A protein and the small-molecule ligand that binds it are described below.
Small molecule (SMILES): CC(=O)N[C@@H]1[C@@H](O)[C@H](O)[C@@H](CO)O[C@H]1O

Sequence of chain 1.A:
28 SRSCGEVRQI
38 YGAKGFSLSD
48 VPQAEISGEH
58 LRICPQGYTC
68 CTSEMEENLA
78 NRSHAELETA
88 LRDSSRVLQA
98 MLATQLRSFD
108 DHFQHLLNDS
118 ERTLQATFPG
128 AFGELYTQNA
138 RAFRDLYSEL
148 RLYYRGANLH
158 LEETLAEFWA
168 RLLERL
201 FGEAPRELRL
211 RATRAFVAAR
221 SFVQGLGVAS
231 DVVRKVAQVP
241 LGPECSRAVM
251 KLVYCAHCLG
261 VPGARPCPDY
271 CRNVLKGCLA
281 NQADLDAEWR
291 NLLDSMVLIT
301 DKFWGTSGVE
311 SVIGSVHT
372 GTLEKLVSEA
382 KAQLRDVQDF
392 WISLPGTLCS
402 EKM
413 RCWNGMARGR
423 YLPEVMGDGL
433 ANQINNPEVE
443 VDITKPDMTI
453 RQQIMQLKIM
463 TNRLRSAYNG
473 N

Binding-site contacts:
Ligand atom C7 contacts residue GLN111 of chain 1.A at 4.1 Å.
Ligand atom C1 contacts residue ARG148 of chain 1.A at 4.0 Å.
Ligand atom C5 contacts residue ASN115 of chain 1.A at 3.6 Å.
Ligand atom C2 contacts residue ASN115 of chain 1.A at 2.0 Å.
Ligand atom O5 contacts residue ASN115 of chain 1.A at 2.4 Å (h-bond).
Ligand atom O7 contacts residue ASN115 of chain 1.A at 4.3 Å.
Ligand atom O5 contacts residue ARG148 of chain 1.A at 4.0 Å.
Ligand atom C8 contacts residue GLN111 of chain 1.A at 3.4 Å.
Ligand atom C7 contacts residue ASN115 of chain 1.A at 3.8 Å.
Ligand atom C3 contacts residue ASN115 of chain 1.A at 3.4 Å.
Ligand atom N2 contacts residue GLN111 of chain 1.A at 3.8 Å.
Ligand atom C4 contacts residue ASN115 of chain 1.A at 3.9 Å.
Ligand atom O3 contacts residue ASN115 of chain 1.A at 4.3 Å.
Ligand atom N2 contacts residue ASN115 of chain 1.A at 2.6 Å (h-bond).
Ligand atom C1 contacts residue ASN115 of chain 1.A at 1.4 Å.
Ligand atom O7 contacts residue HIS112 of chain 1.A at 3.8 Å.